Sequence of chain 2.B:
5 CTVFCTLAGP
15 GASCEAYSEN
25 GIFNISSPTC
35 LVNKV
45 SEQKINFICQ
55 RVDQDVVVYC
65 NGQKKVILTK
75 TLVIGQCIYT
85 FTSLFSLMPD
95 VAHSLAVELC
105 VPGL

Binding-site contacts:
Ligand atom O4 contacts residue PRO14 of chain 2.B at 3.2 Å.
Ligand atom C2' contacts residue VAL7 of chain 4.B at 3.6 Å (hydrophobic).
Ligand atom O2 contacts residue ASP57 of chain 2.B at 3.5 Å (salt-bridge).
Ligand atom N3 contacts residue CYS9 of chain 4.B at 2.8 Å (h-bond).
Ligand atom OP2 contacts residue THR6 of chain 4.B at 3.5 Å.
Ligand atom C2 contacts residue ASP57 of chain 2.B at 3.4 Å.
Ligand atom P contacts residue ARG55 of chain 2.B at 3.4 Å.
Ligand atom O4 contacts residue ASP57 of chain 2.B at 3.5 Å (salt-bridge).
Ligand atom N3 contacts residue VAL70 of chain 4.B at 3.0 Å (h-bond).
Ligand atom O2' contacts residue VAL7 of chain 4.B at 2.6 Å (h-bond).
Ligand atom O5' contacts residue LYS69 of chain 4.B at 2.6 Å (salt-bridge).
Ligand atom C4 contacts residue VAL101 of chain 4.B at 3.5 Å (hydrophobic).
Ligand atom C6 contacts residue VAL105 of chain 4.B at 3.5 Å (hydrophobic).
Ligand atom O4 contacts residue GLY79 of chain 4.B at 3.5 Å.
Ligand atom OP2 contacts residue ARG55 of chain 2.B at 2.7 Å (salt-bridge).
Ligand atom O2' contacts residue PHE8 of chain 4.B at 3.2 Å.
Ligand atom OP2 contacts residue VAL7 of chain 4.B at 3.1 Å (h-bond).
Ligand atom O4 contacts residue CYS9 of chain 4.B at 3.6 Å.
Ligand atom C2 contacts residue CYS9 of chain 4.B at 3.5 Å (hydrophobic).
Ligand atom O4 contacts residue VAL70 of chain 4.B at 3.6 Å (h-bond).
Ligand atom O2' contacts residue PRO14 of chain 2.B at 3.2 Å.
Ligand atom O4 contacts residue LEU72 of chain 4.B at 3.1 Å (h-bond).
Ligand atom P contacts residue LYS69 of chain 4.B at 3.2 Å.
Ligand atom N3 contacts residue VAL101 of chain 4.B at 3.5 Å.
Ligand atom OP2 contacts residue LYS69 of chain 4.B at 3.1 Å (salt-bridge).
Ligand atom O2 contacts residue ILE71 of chain 4.B at 3.5 Å.
Ligand atom OP1 contacts residue ARG55 of chain 2.B at 3.0 Å (salt-bridge).
Ligand atom C4 contacts residue ASP57 of chain 2.B at 3.5 Å.
Ligand atom OP1 contacts residue LYS69 of chain 4.B at 2.6 Å (salt-bridge).
Ligand atom O4' contacts residue VAL105 of chain 4.B at 3.6 Å.
Ligand atom O2 contacts residue PHE8 of chain 4.B at 3.3 Å.
Ligand atom O2' contacts residue GLN54 of chain 2.B at 3.0 Å (h-bond).
Ligand atom O2 contacts residue CYS9 of chain 4.B at 2.7 Å (h-bond).
Ligand atom O3' contacts residue VAL7 of chain 4.B at 3.1 Å (h-bond).
Ligand atom O5' contacts residue LYS69 of chain 4.B at 3.2 Å (salt-bridge).
Ligand atom OP1 contacts residue GLN54 of chain 2.B at 3.0 Å (h-bond).
Ligand atom O4' contacts residue ILE71 of chain 4.B at 3.6 Å.
Ligand atom N3 contacts residue LEU76 of chain 4.B at 3.3 Å.
Ligand atom N3 contacts residue ASP57 of chain 2.B at 2.7 Å (salt-bridge).
Ligand atom O4 contacts residue THR75 of chain 4.B at 2.9 Å (h-bond).

This small molecule binds to this protein.
Small molecule (SMILES): O=c1ccn([C@@H]2O[C@H](CO[P](=O)(O)O[C@H]3[C@@H](O)[C@H](n4ccc(=O)[nH]c4=O)O[C@@H]3CO[P](=O)(O)O[C@H]3[C@@H](O)[C@H](n4ccc(=O)[nH]c4=O)O[C@@H]3COP(=O)(O)O)[C@@H](OP(=O)(O)O)[C@H]2O)c(=O)[nH]1

Sequence of chain 4.B:
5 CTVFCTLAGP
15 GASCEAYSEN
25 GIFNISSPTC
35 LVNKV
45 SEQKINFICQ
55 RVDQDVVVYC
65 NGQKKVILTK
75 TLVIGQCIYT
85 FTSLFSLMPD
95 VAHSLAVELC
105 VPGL